A small-molecule ligand and the protein it binds are described below.
Small molecule (SMILES): CN(c1ncccc1CNc1nc(Nc2ccc3c(c2)CC(=O)N3)ncc1C(F)(F)F)S(C)(=O)=O

Binding-site contacts:
Ligand atom C17 contacts residue LEU146 of chain 1.A at 3.8 Å (hydrophobic).
Ligand atom C3 contacts residue LEU94 of chain 1.A at 3.5 Å (hydrophobic).
Ligand atom F28 contacts residue MET92 of chain 1.A at 3.5 Å.
Ligand atom N4 contacts residue LEU146 of chain 1.A at 3.7 Å.
Ligand atom C11 contacts residue TYR95 of chain 1.A at 3.5 Å (hydrophobic).
Ligand atom C18 contacts residue ARG143 of chain 1.A at 3.6 Å.
Ligand atom C7 contacts residue GLU93 of chain 1.A at 3.2 Å.
Ligand atom C22 contacts residue LEU21 of chain 1.A at 3.6 Å (hydrophobic).
Ligand atom O32 contacts residue GLU23 of chain 1.A at 3.2 Å (salt-bridge).
Ligand atom O32 contacts residue LEU21 of chain 1.A at 3.8 Å.
Ligand atom N2 contacts residue TYR95 of chain 1.A at 3.0 Å (h-bond).
Ligand atom C21 contacts residue LEU21 of chain 1.A at 3.8 Å (hydrophobic).
Ligand atom C3 contacts residue TYR95 of chain 1.A at 3.9 Å (hydrophobic).
Ligand atom C19 contacts residue GLU99 of chain 1.A at 3.5 Å.
Ligand atom C14 contacts residue LEU21 of chain 1.A at 3.7 Å (hydrophobic).
Ligand atom C34 contacts residue GLU23 of chain 1.A at 3.5 Å.
Ligand atom O33 contacts residue VAL29 of chain 1.A at 3.6 Å.
Ligand atom F28 contacts residue GLU93 of chain 1.A at 3.5 Å.
Ligand atom C18 contacts residue LEU146 of chain 1.A at 3.9 Å (hydrophobic).
Ligand atom O32 contacts residue VAL29 of chain 1.A at 3.8 Å.
Ligand atom C3 contacts residue LEU146 of chain 1.A at 3.6 Å (hydrophobic).
Ligand atom C35 contacts residue LEU21 of chain 1.A at 3.6 Å (hydrophobic).
Ligand atom C14 contacts residue TYR95 of chain 1.A at 3.5 Å (hydrophobic).
Ligand atom C11 contacts residue GLY98 of chain 1.A at 3.9 Å.
Ligand atom F29 contacts residue ASP157 of chain 1.A at 3.9 Å.
Ligand atom C7 contacts residue TYR95 of chain 1.A at 3.5 Å (hydrophobic).
Ligand atom O32 contacts residue GLY22 of chain 1.A at 3.0 Å.
Ligand atom N2 contacts residue LEU146 of chain 1.A at 3.9 Å.
Ligand atom F27 contacts residue MET92 of chain 1.A at 3.4 Å.
Ligand atom N4 contacts residue LEU21 of chain 1.A at 3.7 Å.
Ligand atom C21 contacts residue GLY98 of chain 1.A at 3.9 Å.
Ligand atom N1 contacts residue GLU99 of chain 1.A at 3.1 Å (salt-bridge).
Ligand atom N9 contacts residue LEU94 of chain 1.A at 3.3 Å.
Ligand atom C14 contacts residue GLY98 of chain 1.A at 3.9 Å.
Ligand atom C19 contacts residue ARG143 of chain 1.A at 3.2 Å.
Ligand atom N2 contacts residue LEU94 of chain 1.A at 3.5 Å.
Ligand atom C22 contacts residue GLY98 of chain 1.A at 3.9 Å.
Ligand atom N9 contacts residue TYR95 of chain 1.A at 3.0 Å (h-bond).
Ligand atom N2 contacts residue GLU93 of chain 1.A at 3.8 Å.
Ligand atom F28 contacts residue VAL77 of chain 1.A at 3.4 Å.

Sequence of chain 1.A:
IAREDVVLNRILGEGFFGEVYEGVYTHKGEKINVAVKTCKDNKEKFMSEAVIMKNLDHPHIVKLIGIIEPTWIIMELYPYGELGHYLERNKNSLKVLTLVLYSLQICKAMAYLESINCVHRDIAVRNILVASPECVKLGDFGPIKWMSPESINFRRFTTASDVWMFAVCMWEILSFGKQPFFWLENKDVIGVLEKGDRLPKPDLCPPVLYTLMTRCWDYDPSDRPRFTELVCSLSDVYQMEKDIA